Sequence of chain 1.A:
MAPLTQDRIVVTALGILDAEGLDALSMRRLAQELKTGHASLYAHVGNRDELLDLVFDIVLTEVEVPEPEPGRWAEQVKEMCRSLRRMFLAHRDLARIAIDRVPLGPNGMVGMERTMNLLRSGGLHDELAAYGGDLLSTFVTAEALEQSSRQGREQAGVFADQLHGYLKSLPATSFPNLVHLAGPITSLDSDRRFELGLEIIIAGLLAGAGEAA

Sequence of chain 1.B:
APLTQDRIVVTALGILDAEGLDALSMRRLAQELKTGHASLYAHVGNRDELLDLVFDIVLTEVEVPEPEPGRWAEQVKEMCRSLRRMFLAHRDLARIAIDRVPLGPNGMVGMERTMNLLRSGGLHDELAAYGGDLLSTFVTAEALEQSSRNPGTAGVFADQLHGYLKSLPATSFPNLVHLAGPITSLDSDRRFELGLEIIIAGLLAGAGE

Binding-site contacts:
Ligand atom C4 contacts residue VAL67 of chain 1.B at 3.3 Å (hydrophobic).
Ligand atom C9 contacts residue SER139 of chain 1.B at 3.3 Å.
Ligand atom C20 contacts residue GLU148 of chain 1.A at 3.6 Å.
Ligand atom C23 contacts residue PRO105 of chain 1.B at 3.8 Å (hydrophobic).
Ligand atom O11 contacts residue ASP136 of chain 1.B at 3.7 Å.
Ligand atom C25 contacts residue SER139 of chain 1.B at 3.2 Å.
Ligand atom C27 contacts residue PRO105 of chain 1.B at 3.4 Å (hydrophobic).
Ligand atom C14 contacts residue GLY113 of chain 1.B at 3.5 Å.
Ligand atom C2 contacts residue VAL65 of chain 1.B at 2.9 Å (hydrophobic).
Ligand atom C32 contacts residue ALA100 of chain 1.B at 2.8 Å (hydrophobic).
Ligand atom O13 contacts residue SER139 of chain 1.B at 3.5 Å (h-bond).
Ligand atom C15 contacts residue ASN109 of chain 1.B at 3.3 Å.
Ligand atom C16 contacts residue ASN109 of chain 1.B at 3.2 Å.
Ligand atom O5 contacts residue LEU86 of chain 1.B at 3.0 Å.
Ligand atom C1 contacts residue VAL65 of chain 1.B at 3.3 Å (hydrophobic).
Ligand atom C10 contacts residue SER139 of chain 1.B at 3.6 Å.
Ligand atom C15 contacts residue GLY113 of chain 1.B at 3.3 Å.
Ligand atom C23 contacts residue SER139 of chain 1.B at 3.4 Å.
Ligand atom O7 contacts residue GLY110 of chain 1.B at 2.5 Å (h-bond).
Ligand atom O4 contacts residue VAL65 of chain 1.B at 3.3 Å.
Ligand atom C13 contacts residue GLY110 of chain 1.B at 3.5 Å.
Ligand atom C16 contacts residue LEU62 of chain 1.B at 3.2 Å (hydrophobic).
Ligand atom O3 contacts residue GLY113 of chain 1.B at 3.1 Å.
Ligand atom C18 contacts residue GLU148 of chain 1.A at 3.4 Å.
Ligand atom O4 contacts residue VAL67 of chain 1.B at 3.5 Å.
Ligand atom C25 contacts residue MET114 of chain 1.B at 3.4 Å (hydrophobic).
Ligand atom C26 contacts residue SER139 of chain 1.B at 2.9 Å.
Ligand atom C24 contacts residue SER139 of chain 1.B at 3.4 Å.
Ligand atom C28 contacts residue SER139 of chain 1.B at 3.1 Å.
Ligand atom O6 contacts residue PRO105 of chain 1.B at 3.0 Å.
Ligand atom C32 contacts residue ARG103 of chain 1.B at 2.5 Å.
Ligand atom C28 contacts residue PRO105 of chain 1.B at 3.5 Å (hydrophobic).
Ligand atom O8 contacts residue ILE101 of chain 1.B at 3.2 Å.
Ligand atom O1 contacts residue VAL65 of chain 1.B at 3.8 Å.
Ligand atom C4 contacts residue VAL65 of chain 1.B at 3.5 Å (hydrophobic).
Ligand atom C26 contacts residue PRO105 of chain 1.B at 3.6 Å (hydrophobic).
Ligand atom C3 contacts residue VAL65 of chain 1.B at 3.2 Å (hydrophobic).
Ligand atom C27 contacts residue SER139 of chain 1.B at 2.9 Å.
Ligand atom O6 contacts residue MET114 of chain 1.B at 3.8 Å.
Ligand atom O12 contacts residue MET114 of chain 1.B at 3.8 Å.

A small-molecule ligand and the protein it binds are described below.
Small molecule (SMILES): C[C@H]1O[C@H](CC(=O)O)CC2=C1C(=O)c1c(O)c(-c3cc(O)c4c(c3O)C(=O)C3=C(C[C@@H](CC(=O)O)O[C@@H]3C)C4=O)cc(O)c1C2=O